Binding-site contacts:
Ligand atom C5 contacts residue ALA706 of chain 1.C at 3.8 Å (hydrophobic).
Ligand atom C2 contacts residue ASN1074 of chain 1.C at 2.5 Å.
Ligand atom C7 contacts residue ASN1074 of chain 1.C at 3.5 Å.
Ligand atom C8 contacts residue ASN1074 of chain 1.C at 4.2 Å.
Ligand atom C5 contacts residue ASN1074 of chain 1.C at 3.7 Å.
Ligand atom O5 contacts residue ALA706 of chain 1.C at 4.3 Å.
Ligand atom C3 contacts residue ASN1074 of chain 1.C at 3.8 Å.
Ligand atom C1 contacts residue ASN1074 of chain 1.C at 1.4 Å.
Ligand atom C8 contacts residue GLU1072 of chain 1.C at 3.7 Å.
Ligand atom C1 contacts residue GLN895 of chain 1.A at 4.4 Å.
Ligand atom O5 contacts residue ASN1074 of chain 1.C at 2.3 Å (h-bond).
Ligand atom O7 contacts residue ASN1074 of chain 1.C at 3.4 Å (h-bond).
Ligand atom C1 contacts residue ALA706 of chain 1.C at 4.4 Å (hydrophobic).
Ligand atom C4 contacts residue ASN1074 of chain 1.C at 4.2 Å.
Ligand atom N2 contacts residue ASN1074 of chain 1.C at 3.0 Å (h-bond).

Sequence of chain 1.A:
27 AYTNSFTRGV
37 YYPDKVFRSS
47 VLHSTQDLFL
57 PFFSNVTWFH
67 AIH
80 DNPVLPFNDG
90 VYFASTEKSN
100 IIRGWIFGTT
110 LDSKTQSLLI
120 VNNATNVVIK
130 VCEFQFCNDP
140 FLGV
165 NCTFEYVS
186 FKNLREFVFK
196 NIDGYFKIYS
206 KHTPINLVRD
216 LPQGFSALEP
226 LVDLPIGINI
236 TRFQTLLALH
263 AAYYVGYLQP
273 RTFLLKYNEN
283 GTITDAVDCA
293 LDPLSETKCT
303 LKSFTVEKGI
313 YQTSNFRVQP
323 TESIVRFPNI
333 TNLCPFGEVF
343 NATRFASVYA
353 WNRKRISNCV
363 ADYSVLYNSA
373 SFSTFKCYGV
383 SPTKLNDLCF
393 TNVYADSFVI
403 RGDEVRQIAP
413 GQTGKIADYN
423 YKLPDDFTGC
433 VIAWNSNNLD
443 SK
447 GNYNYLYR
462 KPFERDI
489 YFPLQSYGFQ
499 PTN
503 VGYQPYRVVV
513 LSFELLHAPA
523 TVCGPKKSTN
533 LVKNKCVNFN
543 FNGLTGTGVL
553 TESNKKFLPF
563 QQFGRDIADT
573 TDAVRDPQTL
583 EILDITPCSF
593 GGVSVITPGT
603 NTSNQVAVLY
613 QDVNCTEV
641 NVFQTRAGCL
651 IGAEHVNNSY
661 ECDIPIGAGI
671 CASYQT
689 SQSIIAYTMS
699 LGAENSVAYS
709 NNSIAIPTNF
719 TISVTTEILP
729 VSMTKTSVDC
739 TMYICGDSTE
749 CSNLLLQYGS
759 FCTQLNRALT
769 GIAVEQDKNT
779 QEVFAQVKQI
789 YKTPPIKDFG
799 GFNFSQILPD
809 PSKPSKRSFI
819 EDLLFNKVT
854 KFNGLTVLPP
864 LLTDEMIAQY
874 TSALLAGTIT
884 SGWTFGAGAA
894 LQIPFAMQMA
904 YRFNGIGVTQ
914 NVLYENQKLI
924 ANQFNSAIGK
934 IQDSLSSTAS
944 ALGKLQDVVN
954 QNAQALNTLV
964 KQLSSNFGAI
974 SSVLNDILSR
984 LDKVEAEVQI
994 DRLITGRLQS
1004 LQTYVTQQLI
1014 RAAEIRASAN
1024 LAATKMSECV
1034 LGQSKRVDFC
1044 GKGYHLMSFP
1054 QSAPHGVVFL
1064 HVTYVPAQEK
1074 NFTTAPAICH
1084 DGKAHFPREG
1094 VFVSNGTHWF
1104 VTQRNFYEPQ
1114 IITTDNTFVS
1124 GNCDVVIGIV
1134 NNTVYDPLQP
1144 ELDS

The small molecule below binds the protein below.
Small molecule (SMILES): CC(=O)N[C@@H]1[C@@H](O)[C@H](O)[C@@H](CO)O[C@H]1O

Sequence of chain 1.C:
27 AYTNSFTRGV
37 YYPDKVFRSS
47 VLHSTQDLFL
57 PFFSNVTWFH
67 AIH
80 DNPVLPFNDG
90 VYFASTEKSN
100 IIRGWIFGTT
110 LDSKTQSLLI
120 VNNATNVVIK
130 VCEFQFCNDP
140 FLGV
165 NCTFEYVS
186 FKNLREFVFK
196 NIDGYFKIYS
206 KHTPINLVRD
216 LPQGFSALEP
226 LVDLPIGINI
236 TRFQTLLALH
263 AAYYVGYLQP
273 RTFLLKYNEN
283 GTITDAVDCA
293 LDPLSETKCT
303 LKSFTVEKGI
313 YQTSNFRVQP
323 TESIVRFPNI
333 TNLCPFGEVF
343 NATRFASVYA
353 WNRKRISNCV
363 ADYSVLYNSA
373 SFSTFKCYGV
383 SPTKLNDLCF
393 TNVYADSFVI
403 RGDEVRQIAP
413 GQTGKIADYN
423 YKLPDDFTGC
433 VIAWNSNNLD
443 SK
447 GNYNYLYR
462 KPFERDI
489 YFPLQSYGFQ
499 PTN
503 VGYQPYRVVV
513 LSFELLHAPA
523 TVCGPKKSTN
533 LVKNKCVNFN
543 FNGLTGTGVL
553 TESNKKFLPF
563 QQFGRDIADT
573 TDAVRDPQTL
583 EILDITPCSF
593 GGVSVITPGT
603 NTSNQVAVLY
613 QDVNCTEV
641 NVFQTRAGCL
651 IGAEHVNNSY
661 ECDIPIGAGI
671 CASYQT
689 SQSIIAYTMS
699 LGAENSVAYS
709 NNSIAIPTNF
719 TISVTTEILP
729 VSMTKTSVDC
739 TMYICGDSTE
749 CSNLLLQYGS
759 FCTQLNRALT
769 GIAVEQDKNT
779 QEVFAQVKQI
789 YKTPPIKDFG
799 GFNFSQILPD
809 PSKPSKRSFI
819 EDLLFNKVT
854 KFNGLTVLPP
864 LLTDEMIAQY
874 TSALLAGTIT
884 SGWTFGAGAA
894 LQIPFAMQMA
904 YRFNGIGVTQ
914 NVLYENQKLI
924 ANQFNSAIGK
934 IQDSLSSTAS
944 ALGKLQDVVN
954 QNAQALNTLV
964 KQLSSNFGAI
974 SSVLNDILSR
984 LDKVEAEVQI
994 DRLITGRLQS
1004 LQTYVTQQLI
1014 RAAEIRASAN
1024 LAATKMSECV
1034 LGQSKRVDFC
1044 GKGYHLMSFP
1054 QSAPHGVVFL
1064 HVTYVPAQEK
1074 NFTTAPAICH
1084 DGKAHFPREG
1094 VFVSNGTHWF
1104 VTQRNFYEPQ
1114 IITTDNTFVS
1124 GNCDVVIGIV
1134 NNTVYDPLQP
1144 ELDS